Binding-site contacts:
Ligand atom N contacts residue TYR172 of chain 1.G at 2.4 Å (h-bond).
Ligand atom N contacts residue GLN71 of chain 1.G at 3.0 Å (h-bond).
Ligand atom N contacts residue ASN78 of chain 1.G at 2.9 Å (h-bond).
Ligand atom O contacts residue TYR157 of chain 1.G at 2.4 Å (h-bond).
Ligand atom CB contacts residue ASN78 of chain 1.G at 3.2 Å.
Ligand atom OG contacts residue ILE64 of chain 1.G at 3.2 Å.
Ligand atom OXT contacts residue TYR85 of chain 1.G at 3.2 Å (h-bond).
Ligand atom CB contacts residue TRP74 of chain 1.G at 3.4 Å (hydrophobic).
Ligand atom CD contacts residue TYR8 of chain 1.G at 3.5 Å (hydrophobic).
Ligand atom CG contacts residue TYR46 of chain 1.G at 3.5 Å (hydrophobic).
Ligand atom CD2 contacts residue THR144 of chain 1.G at 3.4 Å.
Ligand atom N contacts residue TYR8 of chain 1.G at 3.3 Å (h-bond).
Ligand atom C contacts residue TRP148 of chain 1.G at 3.5 Å (hydrophobic).
Ligand atom C contacts residue TYR85 of chain 1.G at 3.3 Å (hydrophobic).
Ligand atom CB contacts residue TYR100 of chain 1.G at 3.1 Å (hydrophobic).
Ligand atom O contacts residue TYR160 of chain 1.G at 3.5 Å (h-bond).
Ligand atom N contacts residue TYR100 of chain 1.G at 3.0 Å (h-bond).
Ligand atom OE1 contacts residue ASN78 of chain 1.G at 2.9 Å (h-bond).
Ligand atom CA contacts residue TYR100 of chain 1.G at 3.3 Å (hydrophobic).
Ligand atom CG2 contacts residue TRP98 of chain 1.G at 3.5 Å (hydrophobic).
Ligand atom O contacts residue TRP74 of chain 1.G at 2.9 Å (h-bond).
Ligand atom CB contacts residue ARG63 of chain 1.G at 3.4 Å.
Ligand atom CB contacts residue TRP168 of chain 1.G at 3.5 Å (hydrophobic).
Ligand atom OG contacts residue ARG63 of chain 1.G at 2.8 Å (salt-bridge).
Ligand atom O contacts residue TYR85 of chain 1.G at 2.7 Å (h-bond).
Ligand atom OXT contacts residue LYS147 of chain 1.G at 3.0 Å (salt-bridge).
Ligand atom CA contacts residue TYR172 of chain 1.G at 3.3 Å (hydrophobic).
Ligand atom O contacts residue THR144 of chain 1.G at 3.1 Å (h-bond).
Ligand atom CA contacts residue TYR157 of chain 1.G at 3.5 Å (hydrophobic).
Ligand atom N contacts residue TYR8 of chain 1.G at 2.8 Å (h-bond).
Ligand atom OH contacts residue ILE67 of chain 1.G at 3.4 Å.
Ligand atom O contacts residue TRP148 of chain 1.G at 2.7 Å (h-bond).
Ligand atom CG1 contacts residue TRP74 of chain 1.G at 3.3 Å (hydrophobic).
Ligand atom C contacts residue TYR157 of chain 1.G at 3.3 Å (hydrophobic).
Ligand atom CD2 contacts residue ALA153 of chain 1.G at 3.3 Å (hydrophobic).
Ligand atom C contacts residue TYR8 of chain 1.G at 3.1 Å (hydrophobic).
Ligand atom CA contacts residue GLN71 of chain 1.G at 3.3 Å.
Ligand atom CG1 contacts residue TYR157 of chain 1.G at 3.2 Å (hydrophobic).
Ligand atom CB contacts residue TYR156 of chain 1.G at 3.4 Å (hydrophobic).
Ligand atom CA contacts residue TYR8 of chain 1.G at 3.1 Å (hydrophobic).

A protein and the small-molecule ligand that binds it are described below.
Small molecule (SMILES): CC(C)[C@H](NC(=O)[C@H](Cc1ccc(O)cc1)NC(=O)[C@H](CO)NC(=O)[C@@H]1CCCN1C(=O)[C@@H](N)CO)C(=O)N[C@@H](Cc1ccc(O)cc1)C(=O)N[C@@H](Cc1cnc[nH]1)C(=O)N[C@@H](CCC(N)=O)C(=O)N[C@@H](Cc1ccccc1)C(=O)O

Sequence of chain 1.G:
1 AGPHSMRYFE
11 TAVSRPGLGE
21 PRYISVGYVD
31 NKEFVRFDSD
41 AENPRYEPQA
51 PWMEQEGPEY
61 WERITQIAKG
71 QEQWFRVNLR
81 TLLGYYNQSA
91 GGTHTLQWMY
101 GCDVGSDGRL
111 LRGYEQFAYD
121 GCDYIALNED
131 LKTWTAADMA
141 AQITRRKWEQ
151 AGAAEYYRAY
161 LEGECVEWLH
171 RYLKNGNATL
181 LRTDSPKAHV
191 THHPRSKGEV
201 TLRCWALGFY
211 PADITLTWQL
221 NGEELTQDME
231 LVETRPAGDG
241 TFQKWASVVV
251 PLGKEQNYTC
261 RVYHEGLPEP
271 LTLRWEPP